Binding-site contacts:
Ligand atom N2 contacts residue TRP164 of chain 1.E at 3.8 Å.
Ligand atom C8 contacts residue ILE135 of chain 1.A at 3.8 Å (hydrophobic).
Ligand atom C12 contacts residue CYS208 of chain 1.E at 3.9 Å (hydrophobic).
Ligand atom C14 contacts residue TYR110 of chain 1.E at 3.9 Å (hydrophobic).
Ligand atom C12 contacts residue CYS207 of chain 1.E at 3.8 Å (hydrophobic).
Ligand atom C4 contacts residue VAL125 of chain 1.A at 4.0 Å (hydrophobic).
Ligand atom C7 contacts residue TRP164 of chain 1.E at 4.0 Å (hydrophobic).
Ligand atom C9 contacts residue TRP164 of chain 1.E at 3.2 Å (hydrophobic).
Ligand atom C16 contacts residue TRP164 of chain 1.E at 3.7 Å (hydrophobic).
Ligand atom C2 contacts residue TYR212 of chain 1.E at 3.8 Å (hydrophobic).
Ligand atom C8 contacts residue TRP164 of chain 1.E at 3.3 Å (hydrophobic).
Ligand atom C5 contacts residue MET133 of chain 1.A at 3.8 Å (hydrophobic).
Ligand atom C10 contacts residue ILE135 of chain 1.A at 3.9 Å (hydrophobic).
Ligand atom C13 contacts residue TYR110 of chain 1.E at 3.3 Å (hydrophobic).
Ligand atom C9 contacts residue ILE135 of chain 1.A at 3.8 Å (hydrophobic).
Ligand atom N3 contacts residue TRP164 of chain 1.E at 2.9 Å (h-bond).
Ligand atom C14 contacts residue TYR205 of chain 1.E at 3.5 Å (hydrophobic).
Ligand atom N2 contacts residue VAL165 of chain 1.E at 3.6 Å.
Ligand atom C12 contacts residue TYR212 of chain 1.E at 3.6 Å (hydrophobic).
Ligand atom C10 contacts residue VAL165 of chain 1.E at 4.0 Å (hydrophobic).
Ligand atom C4 contacts residue MET133 of chain 1.A at 3.8 Å (hydrophobic).
Ligand atom N contacts residue PO41 of chain 1.TA at 3.0 Å (h-bond).
Ligand atom F contacts residue VAL125 of chain 1.A at 3.6 Å.
Ligand atom F contacts residue VAL165 of chain 1.E at 4.0 Å.
Ligand atom C6 contacts residue ILE135 of chain 1.A at 3.9 Å (hydrophobic).
Ligand atom F contacts residue MET133 of chain 1.A at 3.9 Å.
Ligand atom C7 contacts residue TYR212 of chain 1.E at 3.7 Å (hydrophobic).
Ligand atom C7 contacts residue CYS208 of chain 1.E at 3.8 Å (hydrophobic).
Ligand atom C11 contacts residue TRP164 of chain 1.E at 3.7 Å (hydrophobic).
Ligand atom C13 contacts residue TRP164 of chain 1.E at 3.7 Å (hydrophobic).
Ligand atom N1 contacts residue TYR212 of chain 1.E at 3.2 Å (h-bond).
Ligand atom N contacts residue ASP94 of chain 1.A at 3.4 Å (salt-bridge).
Ligand atom C11 contacts residue CYS207 of chain 1.E at 3.7 Å (hydrophobic).
Ligand atom C12 contacts residue TRP164 of chain 1.E at 3.7 Å (hydrophobic).
Ligand atom C contacts residue PO41 of chain 1.TA at 3.9 Å.
Ligand atom N2 contacts residue ILE135 of chain 1.A at 3.7 Å.
Ligand atom C2 contacts residue PO41 of chain 1.TA at 3.6 Å.
Ligand atom C7 contacts residue ILE135 of chain 1.A at 3.8 Å (hydrophobic).
Ligand atom N3 contacts residue TYR110 of chain 1.E at 3.2 Å (h-bond).
Ligand atom C15 contacts residue TYR72 of chain 1.A at 3.8 Å (hydrophobic).

Sequence of chain 1.E:
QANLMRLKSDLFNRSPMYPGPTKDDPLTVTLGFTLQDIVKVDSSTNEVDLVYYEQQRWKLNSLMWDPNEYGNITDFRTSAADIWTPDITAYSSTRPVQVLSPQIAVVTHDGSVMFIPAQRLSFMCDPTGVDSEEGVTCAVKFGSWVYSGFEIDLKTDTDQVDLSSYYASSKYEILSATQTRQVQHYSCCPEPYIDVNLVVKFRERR

Sequence of chain 1.A:
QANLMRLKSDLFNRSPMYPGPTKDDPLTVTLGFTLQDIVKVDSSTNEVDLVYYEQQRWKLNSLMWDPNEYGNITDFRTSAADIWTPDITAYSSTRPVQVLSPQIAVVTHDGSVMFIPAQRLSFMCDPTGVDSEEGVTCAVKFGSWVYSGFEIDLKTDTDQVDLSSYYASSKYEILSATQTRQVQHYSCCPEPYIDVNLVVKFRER

A small-molecule ligand and the protein it binds are described below.
Small molecule (SMILES): NC(=O)c1ccc(-c2cc([C@H]3C[C@@H]4CC[C@H]3N4)cnc2F)nc1